Binding-site contacts:
Ligand atom O8 contacts residue GLN36 of chain 1.I at 2.8 Å (h-bond).
Ligand atom O15 contacts residue CYS236 of chain 1.I at 3.7 Å.
Ligand atom C3 contacts residue ASP199 of chain 1.I at 3.4 Å.
Ligand atom C7 contacts residue ASP168 of chain 1.I at 3.8 Å.
Ligand atom O15 contacts residue HIS4 of chain 1.J at 3.8 Å.
Ligand atom C11 contacts residue ASP269 of chain 1.I at 3.4 Å.
Ligand atom C12 contacts residue GLU270 of chain 1.I at 3.3 Å.
Ligand atom C10 contacts residue ASP166 of chain 1.I at 3.5 Å.
Ligand atom C8 contacts residue ASP166 of chain 1.I at 3.6 Å.
Ligand atom C13 contacts residue SER3 of chain 1.J at 3.5 Å.
Ligand atom O8 contacts residue ARG220 of chain 1.I at 3.5 Å (salt-bridge).
Ligand atom N3 contacts residue PHE167 of chain 1.I at 3.7 Å.
Ligand atom C6 contacts residue PHE272 of chain 1.I at 3.1 Å (hydrophobic).
Ligand atom C14 contacts residue ASP168 of chain 1.I at 3.7 Å.
Ligand atom C18 contacts residue HIS4 of chain 1.J at 3.5 Å.
Ligand atom O14 contacts residue CYS236 of chain 1.I at 3.6 Å.
Ligand atom O14 contacts residue ASN235 of chain 1.I at 3.3 Å (h-bond).
Ligand atom O12 contacts residue SER3 of chain 1.J at 2.8 Å (h-bond).
Ligand atom C12 contacts residue ASP269 of chain 1.I at 3.6 Å.
Ligand atom C5 contacts residue PHE272 of chain 1.I at 3.4 Å (hydrophobic).
Ligand atom O8 contacts residue PHE272 of chain 1.I at 3.5 Å (h-bond).
Ligand atom C18 contacts residue CYS236 of chain 1.I at 3.8 Å (hydrophobic).
Ligand atom N4 contacts residue ASP168 of chain 1.I at 3.8 Å.
Ligand atom N1 contacts residue PHE272 of chain 1.I at 2.9 Å (h-bond).
Ligand atom C7 contacts residue GLU270 of chain 1.I at 3.5 Å.
Ligand atom O7 contacts residue ASP199 of chain 1.I at 2.6 Å (salt-bridge).
Ligand atom O13 contacts residue ASP168 of chain 1.I at 3.0 Å (salt-bridge).
Ligand atom N3 contacts residue GLU270 of chain 1.I at 2.6 Å (salt-bridge).
Ligand atom C12 contacts residue ASP166 of chain 1.I at 3.8 Å.
Ligand atom C15 contacts residue ASP168 of chain 1.I at 3.5 Å.
Ligand atom N2 contacts residue ASP269 of chain 1.I at 2.8 Å (salt-bridge).
Ligand atom N3 contacts residue ASP166 of chain 1.I at 2.9 Å (salt-bridge).
Ligand atom N2 contacts residue PHE272 of chain 1.I at 2.8 Å (h-bond).
Ligand atom N3 contacts residue ASP168 of chain 1.I at 2.9 Å (salt-bridge).
Ligand atom O13 contacts residue PHE167 of chain 1.I at 3.8 Å.
Ligand atom C4 contacts residue GLN36 of chain 1.I at 3.7 Å.
Ligand atom O11 contacts residue ASP168 of chain 1.I at 3.4 Å (salt-bridge).
Ligand atom C15 contacts residue ASN235 of chain 1.I at 3.7 Å.
Ligand atom C9 contacts residue ASP166 of chain 1.I at 3.9 Å.
Ligand atom C7 contacts residue ASP166 of chain 1.I at 3.6 Å.

Sequence of chain 1.J:
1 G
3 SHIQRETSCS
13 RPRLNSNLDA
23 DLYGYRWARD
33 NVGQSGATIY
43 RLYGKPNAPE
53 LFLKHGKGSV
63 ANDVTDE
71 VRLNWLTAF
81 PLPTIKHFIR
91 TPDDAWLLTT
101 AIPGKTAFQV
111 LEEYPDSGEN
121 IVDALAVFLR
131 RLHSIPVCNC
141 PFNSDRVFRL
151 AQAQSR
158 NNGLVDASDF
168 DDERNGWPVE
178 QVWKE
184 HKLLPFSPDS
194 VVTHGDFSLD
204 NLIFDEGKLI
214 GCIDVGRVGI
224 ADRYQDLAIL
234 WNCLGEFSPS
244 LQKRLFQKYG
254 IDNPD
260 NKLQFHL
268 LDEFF

A small-molecule ligand and the protein it binds are described below.
Small molecule (SMILES): NC[C@H]1O[C@H](O[C@H]2[C@H](O)[C@@H](O[C@H]3O[C@H](CO)[C@@H](O)[C@H](N)[C@H]3O)[C@H](N)C[C@@H]2N)[C@H](O)[C@@H](O)[C@@H]1O

Sequence of chain 1.I:
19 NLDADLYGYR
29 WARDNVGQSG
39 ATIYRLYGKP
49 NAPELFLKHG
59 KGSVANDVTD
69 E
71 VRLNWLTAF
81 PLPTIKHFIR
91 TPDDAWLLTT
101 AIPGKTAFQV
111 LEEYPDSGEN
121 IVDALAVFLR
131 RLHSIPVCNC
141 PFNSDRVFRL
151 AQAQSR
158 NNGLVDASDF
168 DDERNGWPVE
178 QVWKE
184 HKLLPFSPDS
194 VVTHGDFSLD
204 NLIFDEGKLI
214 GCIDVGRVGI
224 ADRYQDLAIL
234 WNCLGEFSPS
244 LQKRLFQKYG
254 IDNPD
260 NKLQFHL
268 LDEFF